Sequence of chain 1.A:
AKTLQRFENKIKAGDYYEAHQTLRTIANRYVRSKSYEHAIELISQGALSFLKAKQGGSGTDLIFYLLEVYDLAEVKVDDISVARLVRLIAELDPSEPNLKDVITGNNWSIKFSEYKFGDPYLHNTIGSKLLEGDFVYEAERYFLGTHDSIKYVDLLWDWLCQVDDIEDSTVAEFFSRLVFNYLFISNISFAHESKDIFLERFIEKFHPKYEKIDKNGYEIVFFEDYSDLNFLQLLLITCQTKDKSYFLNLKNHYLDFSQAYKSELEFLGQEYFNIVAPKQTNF

Binding-site contacts:
Ligand atom CA contacts residue SER40 of chain 1.A at 4.1 Å.
Ligand atom C contacts residue SER40 of chain 1.A at 3.8 Å.
Ligand atom CB contacts residue GLU42 of chain 1.A at 4.1 Å.
Ligand atom N contacts residue HIS43 of chain 1.A at 3.7 Å.
Ligand atom N contacts residue TYR41 of chain 1.A at 4.4 Å.
Ligand atom CG contacts residue GLU42 of chain 1.A at 3.8 Å.
Ligand atom OXT contacts residue GLU42 of chain 1.A at 4.1 Å.
Ligand atom CD contacts residue SER40 of chain 1.A at 4.5 Å.
Ligand atom N contacts residue SER40 of chain 1.A at 3.4 Å.
Ligand atom C contacts residue TYR41 of chain 1.A at 3.6 Å (hydrophobic).
Ligand atom O contacts residue TYR41 of chain 1.A at 2.6 Å (h-bond).
Ligand atom CA contacts residue GLU42 of chain 1.A at 4.4 Å.
Ligand atom CD contacts residue HIS43 of chain 1.A at 2.7 Å.
Ligand atom N contacts residue GLU42 of chain 1.A at 4.3 Å.
Ligand atom CG contacts residue HIS43 of chain 1.A at 3.7 Å.
Ligand atom C contacts residue LYS39 of chain 1.A at 4.4 Å.
Ligand atom OXT contacts residue TYR41 of chain 1.A at 4.2 Å.
Ligand atom OXT contacts residue LYS39 of chain 1.A at 4.5 Å.
Ligand atom O contacts residue HIS43 of chain 1.A at 4.0 Å.
Ligand atom O contacts residue SER40 of chain 1.A at 2.9 Å.
Ligand atom C contacts residue GLU42 of chain 1.A at 3.6 Å.
Ligand atom O contacts residue GLU42 of chain 1.A at 2.5 Å (salt-bridge).
Ligand atom CD contacts residue GLU42 of chain 1.A at 3.6 Å.
Ligand atom O contacts residue LYS39 of chain 1.A at 4.1 Å.

The protein below binds the small molecule below.
Small molecule (SMILES): O=C(O)[C@@H]1CCCN1